This protein binds this small molecule.
Small molecule (SMILES): O=P(O)(O)OC[C@H]1O[C@@](O)(CO)[C@@H](O)[C@@H]1O

Sequence of chain 2.A:
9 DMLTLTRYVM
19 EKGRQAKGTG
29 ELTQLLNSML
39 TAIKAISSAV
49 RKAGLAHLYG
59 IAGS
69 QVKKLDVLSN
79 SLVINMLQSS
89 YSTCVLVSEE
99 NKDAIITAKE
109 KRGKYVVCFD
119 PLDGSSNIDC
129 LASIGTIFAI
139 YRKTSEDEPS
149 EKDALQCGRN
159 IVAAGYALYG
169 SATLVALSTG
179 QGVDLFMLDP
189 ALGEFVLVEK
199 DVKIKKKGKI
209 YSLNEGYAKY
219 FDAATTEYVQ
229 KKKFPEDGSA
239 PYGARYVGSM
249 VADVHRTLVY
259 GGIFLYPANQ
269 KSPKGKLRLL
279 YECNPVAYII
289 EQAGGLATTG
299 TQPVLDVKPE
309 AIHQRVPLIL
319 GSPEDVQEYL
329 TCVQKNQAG

Sequence of chain 1.A:
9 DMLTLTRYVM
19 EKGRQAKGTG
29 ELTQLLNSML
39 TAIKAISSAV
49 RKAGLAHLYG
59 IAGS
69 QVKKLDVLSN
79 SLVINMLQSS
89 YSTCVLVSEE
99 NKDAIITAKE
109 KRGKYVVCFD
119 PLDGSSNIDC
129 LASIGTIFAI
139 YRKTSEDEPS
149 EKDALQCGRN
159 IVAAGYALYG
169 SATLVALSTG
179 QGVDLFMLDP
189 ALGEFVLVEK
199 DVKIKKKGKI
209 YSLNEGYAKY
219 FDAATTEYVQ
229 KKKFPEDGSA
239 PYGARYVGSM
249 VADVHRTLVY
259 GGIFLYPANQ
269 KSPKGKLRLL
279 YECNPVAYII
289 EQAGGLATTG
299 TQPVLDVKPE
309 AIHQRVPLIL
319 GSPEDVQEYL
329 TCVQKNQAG

Binding-site contacts:
Ligand atom C6 contacts residue TYR244 of chain 2.A at 3.4 Å (hydrophobic).
Ligand atom P contacts residue TYR215 of chain 2.A at 3.7 Å.
Ligand atom O4 contacts residue LEU275 of chain 2.A at 3.8 Å.
Ligand atom O2P contacts residue ARG243 of chain 1.A at 2.7 Å (salt-bridge).
Ligand atom O3 contacts residue SER247 of chain 2.A at 3.5 Å.
Ligand atom O1P contacts residue LYS274 of chain 2.A at 3.8 Å.
Ligand atom O6 contacts residue LYS274 of chain 2.A at 2.9 Å (salt-bridge).
Ligand atom O3P contacts residue TYR244 of chain 2.A at 2.7 Å (h-bond).
Ligand atom O2P contacts residue TYR215 of chain 2.A at 3.8 Å.
Ligand atom P contacts residue ASN212 of chain 2.A at 3.8 Å.
Ligand atom C3 contacts residue MET248 of chain 2.A at 3.6 Å (hydrophobic).
Ligand atom O2 contacts residue LYS274 of chain 2.A at 3.9 Å.
Ligand atom P contacts residue TYR264 of chain 2.A at 3.8 Å.
Ligand atom C6 contacts residue GLY246 of chain 2.A at 3.8 Å.
Ligand atom P contacts residue ARG243 of chain 1.A at 3.8 Å.
Ligand atom O1 contacts residue GLY122 of chain 2.A at 3.7 Å.
Ligand atom O4 contacts residue MET248 of chain 2.A at 3.6 Å.
Ligand atom C4 contacts residue GLY246 of chain 2.A at 3.5 Å.
Ligand atom O3 contacts residue ASP121 of chain 2.A at 2.6 Å (salt-bridge).
Ligand atom C3 contacts residue ASP121 of chain 2.A at 3.6 Å.
Ligand atom O1 contacts residue GLY246 of chain 2.A at 3.0 Å (h-bond).
Ligand atom O3P contacts residue ARG243 of chain 1.A at 3.6 Å.
Ligand atom C6 contacts residue LYS274 of chain 2.A at 3.7 Å.
Ligand atom C1 contacts residue LYS274 of chain 2.A at 3.7 Å.
Ligand atom O3P contacts residue ASN212 of chain 2.A at 2.9 Å (h-bond).
Ligand atom C1 contacts residue SO41 of chain 2.H at 3.2 Å.
Ligand atom O5 contacts residue LYS274 of chain 2.A at 2.7 Å (salt-bridge).
Ligand atom O1P contacts residue TYR215 of chain 2.A at 2.6 Å (h-bond).
Ligand atom C4 contacts residue MET248 of chain 2.A at 3.7 Å (hydrophobic).
Ligand atom O3 contacts residue MET248 of chain 2.A at 2.8 Å (h-bond).
Ligand atom O1 contacts residue SO41 of chain 2.H at 3.3 Å (h-bond).
Ligand atom C2 contacts residue LYS274 of chain 2.A at 3.6 Å.
Ligand atom O3P contacts residue TYR264 of chain 2.A at 3.6 Å.
Ligand atom O2P contacts residue ASN212 of chain 2.A at 3.8 Å.
Ligand atom O6 contacts residue TYR264 of chain 2.A at 3.5 Å.
Ligand atom O2 contacts residue SO41 of chain 2.H at 3.4 Å (h-bond).
Ligand atom P contacts residue TYR244 of chain 2.A at 3.9 Å.
Ligand atom C5 contacts residue LYS274 of chain 2.A at 3.7 Å.
Ligand atom O2 contacts residue GLU280 of chain 2.A at 3.6 Å.
Ligand atom O1P contacts residue TYR264 of chain 2.A at 2.7 Å (h-bond).